Binding-site contacts:
Ligand atom C6 contacts residue CYS197 of chain 1.A at 3.8 Å (hydrophobic).
Ligand atom C5' contacts residue GLN174 of chain 1.A at 2.9 Å.
Ligand atom C6 contacts residue GLY196 of chain 1.A at 3.5 Å.
Ligand atom N2 contacts residue TRP193 of chain 1.A at 3.7 Å.
Ligand atom C1' contacts residue GLN174 of chain 1.A at 3.7 Å.
Ligand atom C2 contacts residue VAL191 of chain 1.A at 3.8 Å (hydrophobic).
Ligand atom C8 contacts residue GLN174 of chain 1.A at 3.8 Å.
Ligand atom C7 contacts residue SER172 of chain 1.A at 3.2 Å.
Ligand atom C2 contacts residue SER172 of chain 1.A at 3.8 Å.
Ligand atom N1 contacts residue GLY194 of chain 1.A at 3.7 Å.
Ligand atom N3 contacts residue SER177 of chain 1.A at 3.5 Å (h-bond).
Ligand atom C4 contacts residue CYS173 of chain 1.A at 3.8 Å (hydrophobic).
Ligand atom N1 contacts residue ASP171 of chain 1.A at 2.9 Å (salt-bridge).
Ligand atom C1 contacts residue TRP193 of chain 1.A at 3.8 Å (hydrophobic).
Ligand atom C5 contacts residue GLN174 of chain 1.A at 3.8 Å.
Ligand atom C6 contacts residue GLY194 of chain 1.A at 3.8 Å.
Ligand atom C3 contacts residue CYS173 of chain 1.A at 3.8 Å (hydrophobic).
Ligand atom N2 contacts residue SER172 of chain 1.A at 2.8 Å (h-bond).
Ligand atom N2 contacts residue ASP171 of chain 1.A at 3.0 Å (salt-bridge).
Ligand atom N3 contacts residue GLN174 of chain 1.A at 3.6 Å.
Ligand atom N1 contacts residue SER172 of chain 1.A at 3.5 Å (h-bond).
Ligand atom C7 contacts residue ASP171 of chain 1.A at 3.6 Å.
Ligand atom C1 contacts residue GLY194 of chain 1.A at 3.9 Å.
Ligand atom O6' contacts residue GLN174 of chain 1.A at 3.5 Å.
Ligand atom C6' contacts residue GLN174 of chain 1.A at 3.3 Å.
Ligand atom N1 contacts residue GLY196 of chain 1.A at 2.8 Å (h-bond).
Ligand atom C7X contacts residue GLN174 of chain 1.A at 3.5 Å.
Ligand atom C3' contacts residue GLN174 of chain 1.A at 3.4 Å.
Ligand atom C4 contacts residue GLN174 of chain 1.A at 3.7 Å.
Ligand atom C3 contacts residue SER192 of chain 1.A at 3.8 Å.
Ligand atom O6' contacts residue SER177 of chain 1.A at 3.4 Å (h-bond).
Ligand atom O9X contacts residue GLN174 of chain 1.A at 2.9 Å (h-bond).
Ligand atom C4' contacts residue GLN174 of chain 1.A at 2.8 Å.
Ligand atom C1 contacts residue CYS173 of chain 1.A at 3.9 Å (hydrophobic).
Ligand atom C3 contacts residue SER177 of chain 1.A at 3.7 Å.
Ligand atom N2 contacts residue GLY204 of chain 1.A at 3.4 Å.
Ligand atom C1 contacts residue SER172 of chain 1.A at 3.8 Å.
Ligand atom BR5' contacts residue GLN174 of chain 1.A at 3.2 Å.
Ligand atom C3 contacts residue VAL191 of chain 1.A at 3.9 Å (hydrophobic).
Ligand atom C7 contacts residue TRP193 of chain 1.A at 3.8 Å (hydrophobic).

A small-molecule ligand and the protein it binds are described below.
Small molecule (SMILES): NC(=[NH2+])c1ccc2[nH]c(-c3cc([C@@H](CC(=O)[O-])C(=O)[O-])cc(Br)c3[O-])nc2c1

Sequence of chain 1.A:
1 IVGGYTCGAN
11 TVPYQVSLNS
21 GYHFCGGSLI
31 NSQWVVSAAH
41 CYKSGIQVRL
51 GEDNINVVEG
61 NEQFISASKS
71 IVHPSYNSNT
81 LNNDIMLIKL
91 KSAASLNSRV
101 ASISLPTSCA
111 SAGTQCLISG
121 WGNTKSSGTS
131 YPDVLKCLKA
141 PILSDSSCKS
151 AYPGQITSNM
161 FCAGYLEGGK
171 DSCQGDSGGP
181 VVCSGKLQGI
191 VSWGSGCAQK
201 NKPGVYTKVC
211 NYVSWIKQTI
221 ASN